This protein binds this small molecule.
Small molecule (SMILES): CC(=O)N[C@@H]1[C@@H](O)[C@H](O)[C@@H](CO)O[C@H]1O

Binding-site contacts:
Ligand atom O7 contacts residue ASN154 of chain 10.D at 4.2 Å.
Ligand atom C3 contacts residue HIS158 of chain 10.D at 4.4 Å.
Ligand atom O7 contacts residue SER149 of chain 10.D at 3.4 Å (h-bond).
Ligand atom O7 contacts residue GLY150 of chain 10.D at 3.4 Å.
Ligand atom C4 contacts residue ASN154 of chain 10.D at 4.3 Å.
Ligand atom C7 contacts residue VAL153 of chain 10.D at 3.6 Å (hydrophobic).
Ligand atom C6 contacts residue HIS158 of chain 10.D at 4.3 Å.
Ligand atom O6 contacts residue GLY157 of chain 10.D at 3.1 Å.
Ligand atom C8 contacts residue VAL153 of chain 10.D at 3.2 Å (hydrophobic).
Ligand atom C2 contacts residue HIS158 of chain 10.D at 3.7 Å.
Ligand atom C7 contacts residue SER149 of chain 10.D at 4.4 Å.
Ligand atom O6 contacts residue HIS158 of chain 10.D at 4.2 Å.
Ligand atom O5 contacts residue HIS158 of chain 10.D at 3.5 Å.
Ligand atom C5 contacts residue ASN154 of chain 10.D at 3.7 Å.
Ligand atom O3 contacts residue HIS148 of chain 10.D at 3.7 Å.
Ligand atom O5 contacts residue ASN154 of chain 10.D at 2.4 Å (h-bond).
Ligand atom C4 contacts residue HIS158 of chain 10.D at 4.1 Å.
Ligand atom O6 contacts residue ASN154 of chain 10.D at 4.2 Å.
Ligand atom C2 contacts residue ASN154 of chain 10.D at 2.5 Å.
Ligand atom C1 contacts residue HIS158 of chain 10.D at 3.9 Å.
Ligand atom O7 contacts residue VAL153 of chain 10.D at 3.3 Å.
Ligand atom N2 contacts residue ASN154 of chain 10.D at 2.8 Å (h-bond).
Ligand atom C7 contacts residue ASN154 of chain 10.D at 3.2 Å.
Ligand atom C3 contacts residue ASN154 of chain 10.D at 3.8 Å.
Ligand atom C6 contacts residue GLY157 of chain 10.D at 3.9 Å.
Ligand atom C5 contacts residue HIS158 of chain 10.D at 4.2 Å.
Ligand atom C8 contacts residue ASN154 of chain 10.D at 3.1 Å.
Ligand atom C1 contacts residue ASN154 of chain 10.D at 1.4 Å.

Sequence of chain 10.D:
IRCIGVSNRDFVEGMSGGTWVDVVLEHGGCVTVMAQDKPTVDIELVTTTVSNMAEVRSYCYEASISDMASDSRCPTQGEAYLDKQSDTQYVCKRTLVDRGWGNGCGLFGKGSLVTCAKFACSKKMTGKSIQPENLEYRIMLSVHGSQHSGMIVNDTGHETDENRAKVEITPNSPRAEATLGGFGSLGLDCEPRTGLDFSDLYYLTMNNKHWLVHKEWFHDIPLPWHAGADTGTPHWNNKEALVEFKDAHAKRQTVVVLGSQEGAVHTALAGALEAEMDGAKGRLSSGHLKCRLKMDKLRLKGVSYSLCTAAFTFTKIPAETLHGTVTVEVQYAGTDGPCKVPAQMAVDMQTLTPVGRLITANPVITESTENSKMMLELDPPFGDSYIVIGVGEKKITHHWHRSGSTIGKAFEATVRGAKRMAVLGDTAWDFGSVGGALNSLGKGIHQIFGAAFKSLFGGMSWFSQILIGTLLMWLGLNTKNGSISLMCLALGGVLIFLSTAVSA